Sequence of chain 1.M:
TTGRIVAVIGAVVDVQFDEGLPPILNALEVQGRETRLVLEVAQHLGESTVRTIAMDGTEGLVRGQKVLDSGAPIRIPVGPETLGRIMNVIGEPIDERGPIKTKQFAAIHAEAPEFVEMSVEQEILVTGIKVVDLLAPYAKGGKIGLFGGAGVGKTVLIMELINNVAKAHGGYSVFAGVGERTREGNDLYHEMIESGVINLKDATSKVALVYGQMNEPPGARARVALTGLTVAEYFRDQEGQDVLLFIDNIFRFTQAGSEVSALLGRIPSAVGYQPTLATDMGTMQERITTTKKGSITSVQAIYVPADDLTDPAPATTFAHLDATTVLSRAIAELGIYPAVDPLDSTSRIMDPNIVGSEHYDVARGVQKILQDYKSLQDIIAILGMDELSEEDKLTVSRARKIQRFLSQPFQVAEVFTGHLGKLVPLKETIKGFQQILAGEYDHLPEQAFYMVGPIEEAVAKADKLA

A protein and the small-molecule ligand that binds it are described below.
Small molecule (SMILES): Oc1ccc(/C=C/c2cc(O)cc(O)c2)cc1

Sequence of chain 1.N:
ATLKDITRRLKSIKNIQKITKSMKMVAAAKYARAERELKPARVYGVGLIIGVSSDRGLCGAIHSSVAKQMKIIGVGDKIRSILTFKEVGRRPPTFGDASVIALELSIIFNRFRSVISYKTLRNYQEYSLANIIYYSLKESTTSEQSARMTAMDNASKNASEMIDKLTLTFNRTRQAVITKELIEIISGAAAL

Binding-site contacts:
Ligand atom C3 contacts residue LYS260 of chain 1.N at 4.1 Å.
Ligand atom C2 contacts residue GLU292 of chain 1.J at 4.0 Å.
Ligand atom C14 contacts residue GLY290 of chain 1.I at 4.0 Å.
Ligand atom C12 contacts residue GLU292 of chain 1.I at 3.3 Å.
Ligand atom C2 contacts residue GLU264 of chain 1.N at 3.9 Å.
Ligand atom O3 contacts residue SER267 of chain 1.N at 4.1 Å.
Ligand atom C13 contacts residue THR259 of chain 1.N at 3.7 Å.
Ligand atom C12 contacts residue ALA256 of chain 1.N at 4.0 Å (hydrophobic).
Ligand atom C7 contacts residue ILE263 of chain 1.N at 4.0 Å (hydrophobic).
Ligand atom C6 contacts residue LYS260 of chain 1.N at 4.1 Å.
Ligand atom C5 contacts residue LYS260 of chain 1.N at 3.7 Å.
Ligand atom O3 contacts residue ILE263 of chain 1.N at 3.3 Å.
Ligand atom C5 contacts residue VAL283 of chain 1.M at 3.4 Å (hydrophobic).
Ligand atom C7 contacts residue LYS260 of chain 1.N at 3.8 Å.
Ligand atom C1 contacts residue GLU264 of chain 1.N at 3.8 Å.
Ligand atom O1 contacts residue GLU292 of chain 1.I at 3.1 Å (salt-bridge).
Ligand atom C14 contacts residue ILE263 of chain 1.N at 4.0 Å (hydrophobic).
Ligand atom O2 contacts residue GLU292 of chain 1.J at 3.4 Å.
Ligand atom C3 contacts residue ALA282 of chain 1.M at 3.6 Å (hydrophobic).
Ligand atom C14 contacts residue THR259 of chain 1.N at 4.0 Å.
Ligand atom C3 contacts residue VAL283 of chain 1.M at 3.7 Å (hydrophobic).
Ligand atom C13 contacts residue GLU292 of chain 1.I at 3.3 Å.
Ligand atom C12 contacts residue ARG291 of chain 1.I at 4.1 Å.
Ligand atom O3 contacts residue GLU264 of chain 1.N at 3.5 Å (salt-bridge).
Ligand atom C14 contacts residue LYS260 of chain 1.N at 3.9 Å.
Ligand atom C6 contacts residue ILE263 of chain 1.N at 3.6 Å (hydrophobic).
Ligand atom C2 contacts residue ALA282 of chain 1.M at 3.7 Å (hydrophobic).
Ligand atom O1 contacts residue ALA256 of chain 1.N at 4.0 Å.
Ligand atom C4 contacts residue VAL283 of chain 1.M at 3.4 Å (hydrophobic).
Ligand atom C7 contacts residue VAL283 of chain 1.M at 3.8 Å (hydrophobic).
Ligand atom C9 contacts residue LYS260 of chain 1.N at 4.1 Å.
Ligand atom C13 contacts residue GLY290 of chain 1.I at 4.1 Å.
Ligand atom C1 contacts residue VAL283 of chain 1.M at 3.9 Å (hydrophobic).
Ligand atom C1 contacts residue ILE263 of chain 1.N at 4.0 Å (hydrophobic).
Ligand atom C6 contacts residue VAL283 of chain 1.M at 3.7 Å (hydrophobic).
Ligand atom C2 contacts residue VAL283 of chain 1.M at 3.9 Å (hydrophobic).
Ligand atom C8 contacts residue LYS260 of chain 1.N at 3.7 Å.
Ligand atom C4 contacts residue LYS260 of chain 1.N at 3.5 Å.
Ligand atom C11 contacts residue ALA256 of chain 1.N at 4.0 Å (hydrophobic).
Ligand atom O2 contacts residue ALA282 of chain 1.M at 3.3 Å.

Sequence of chain 1.J:
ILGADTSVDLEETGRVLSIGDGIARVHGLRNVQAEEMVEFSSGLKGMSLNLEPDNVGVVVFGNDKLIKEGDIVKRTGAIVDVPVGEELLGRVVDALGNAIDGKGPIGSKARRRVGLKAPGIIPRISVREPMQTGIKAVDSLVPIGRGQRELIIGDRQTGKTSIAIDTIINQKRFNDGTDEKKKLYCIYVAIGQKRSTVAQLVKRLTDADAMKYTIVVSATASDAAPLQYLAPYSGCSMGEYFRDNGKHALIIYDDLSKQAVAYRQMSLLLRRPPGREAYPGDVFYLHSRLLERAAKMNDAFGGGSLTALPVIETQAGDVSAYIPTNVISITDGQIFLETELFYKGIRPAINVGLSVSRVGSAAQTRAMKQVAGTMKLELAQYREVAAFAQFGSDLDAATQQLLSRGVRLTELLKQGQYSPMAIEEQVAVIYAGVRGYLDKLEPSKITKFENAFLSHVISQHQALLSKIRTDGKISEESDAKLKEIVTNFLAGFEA

Sequence of chain 1.I:
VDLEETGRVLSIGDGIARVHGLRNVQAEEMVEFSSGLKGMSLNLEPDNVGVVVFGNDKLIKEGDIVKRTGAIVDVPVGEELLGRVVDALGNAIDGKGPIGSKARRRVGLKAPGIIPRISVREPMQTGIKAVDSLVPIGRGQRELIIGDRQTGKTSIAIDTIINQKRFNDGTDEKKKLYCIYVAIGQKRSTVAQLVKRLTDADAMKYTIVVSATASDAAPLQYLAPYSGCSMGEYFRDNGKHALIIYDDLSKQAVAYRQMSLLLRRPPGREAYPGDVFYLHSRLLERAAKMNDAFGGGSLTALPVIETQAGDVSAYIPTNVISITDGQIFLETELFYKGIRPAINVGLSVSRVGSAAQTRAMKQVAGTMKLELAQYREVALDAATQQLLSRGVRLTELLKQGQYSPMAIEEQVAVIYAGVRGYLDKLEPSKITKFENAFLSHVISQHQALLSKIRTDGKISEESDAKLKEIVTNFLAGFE